Sequence of chain 1.C:
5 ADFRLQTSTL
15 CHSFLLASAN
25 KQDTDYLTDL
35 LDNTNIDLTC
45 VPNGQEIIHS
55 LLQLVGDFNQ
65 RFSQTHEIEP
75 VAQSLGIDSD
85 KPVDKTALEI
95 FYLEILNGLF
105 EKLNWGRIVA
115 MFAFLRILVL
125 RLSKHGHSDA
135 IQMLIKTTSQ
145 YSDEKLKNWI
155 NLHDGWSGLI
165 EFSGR

A protein and the small-molecule ligand that binds it are described below.
Small molecule (SMILES): CN(C)CC[C@H](CSc1ccccc1)Nc1ccc(S(=O)(=O)NC(=O)c2ccc(N3CCN(Cc4ccccc4-c4ccc(Cl)cc4)CC3)cc2)cc1[N+](=O)[O-]

Binding-site contacts:
Ligand atom C5 contacts residue PHE62 of chain 1.C at 3.9 Å (hydrophobic).
Ligand atom C1 contacts residue PHE62 of chain 1.C at 3.6 Å (hydrophobic).
Ligand atom C6 contacts residue PHE118 of chain 1.C at 3.7 Å (hydrophobic).
Ligand atom C19 contacts residue LEU103 of chain 1.C at 3.8 Å (hydrophobic).
Ligand atom CL1 contacts residue ILE121 of chain 1.C at 3.7 Å.
Ligand atom S28 contacts residue ASN108 of chain 1.C at 3.5 Å (h-bond).
Ligand atom C47 contacts residue PHE66 of chain 1.C at 3.9 Å (hydrophobic).
Ligand atom C3 contacts residue PHE118 of chain 1.C at 3.7 Å (hydrophobic).
Ligand atom C16 contacts residue PHE62 of chain 1.C at 3.8 Å (hydrophobic).
Ligand atom C3 contacts residue GLN68 of chain 1.C at 3.7 Å.
Ligand atom O33 contacts residue PHE166 of chain 1.C at 3.6 Å.
Ligand atom O29 contacts residue ASN108 of chain 1.C at 3.1 Å (h-bond).
Ligand atom O29 contacts residue GLY110 of chain 1.C at 3.5 Å (h-bond).
Ligand atom C1 contacts residue PHE118 of chain 1.C at 3.6 Å (hydrophobic).
Ligand atom C44 contacts residue PHE62 of chain 1.C at 3.5 Å (hydrophobic).
Ligand atom O33 contacts residue LEU58 of chain 1.C at 3.8 Å.
Ligand atom C2 contacts residue GLN68 of chain 1.C at 3.6 Å.
Ligand atom O34 contacts residue LEU58 of chain 1.C at 3.4 Å.
Ligand atom C46 contacts residue PHE62 of chain 1.C at 3.8 Å (hydrophobic).
Ligand atom C3 contacts residue GLU71 of chain 1.C at 3.7 Å.
Ligand atom N27 contacts residue ASN108 of chain 1.C at 3.2 Å (h-bond).
Ligand atom C6 contacts residue ALA114 of chain 1.C at 3.4 Å (hydrophobic).
Ligand atom C4 contacts residue PHE118 of chain 1.C at 3.9 Å (hydrophobic).
Ligand atom C5 contacts residue PHE118 of chain 1.C at 3.8 Å (hydrophobic).
Ligand atom C6 contacts residue PHE62 of chain 1.C at 3.5 Å (hydrophobic).
Ligand atom C18 contacts residue LEU103 of chain 1.C at 3.6 Å (hydrophobic).
Ligand atom C2 contacts residue PHE118 of chain 1.C at 3.6 Å (hydrophobic).
Ligand atom CL1 contacts residue PHE62 of chain 1.C at 3.6 Å.
Ligand atom C45 contacts residue PHE62 of chain 1.C at 3.5 Å (hydrophobic).
Ligand atom O29 contacts residue PHE166 of chain 1.C at 3.3 Å.
Ligand atom C48 contacts residue PHE66 of chain 1.C at 3.6 Å (hydrophobic).
Ligand atom C34 contacts residue PHE166 of chain 1.C at 3.5 Å (hydrophobic).
Ligand atom C8 contacts residue ILE99 of chain 1.C at 3.8 Å (hydrophobic).
Ligand atom C45 contacts residue LEU58 of chain 1.C at 3.5 Å (hydrophobic).
Ligand atom O28 contacts residue ASN108 of chain 1.C at 3.6 Å.
Ligand atom C24 contacts residue ARG111 of chain 1.C at 3.9 Å.
Ligand atom N27 contacts residue GLY110 of chain 1.C at 3.5 Å.
Ligand atom C24 contacts residue GLY110 of chain 1.C at 3.7 Å.
Ligand atom C44 contacts residue LEU58 of chain 1.C at 3.6 Å (hydrophobic).
Ligand atom C21 contacts residue PHE66 of chain 1.C at 3.6 Å (hydrophobic).